Sequence of chain 31.A:
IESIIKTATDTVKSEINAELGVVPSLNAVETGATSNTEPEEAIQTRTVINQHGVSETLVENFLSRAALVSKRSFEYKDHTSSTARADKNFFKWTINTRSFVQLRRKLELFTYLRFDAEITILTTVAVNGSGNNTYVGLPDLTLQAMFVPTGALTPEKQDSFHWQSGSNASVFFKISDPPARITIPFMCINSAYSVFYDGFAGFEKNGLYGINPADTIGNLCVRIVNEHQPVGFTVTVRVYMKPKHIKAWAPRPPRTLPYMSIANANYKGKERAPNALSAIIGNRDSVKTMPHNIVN

A small-molecule ligand and the protein it binds are described below.
Small molecule (SMILES): Cc1cc(-c2noc(C(F)(F)F)n2)ccc1OCCCc1cc(C(=O)N(C)C)no1

Sequence of chain 31.B:
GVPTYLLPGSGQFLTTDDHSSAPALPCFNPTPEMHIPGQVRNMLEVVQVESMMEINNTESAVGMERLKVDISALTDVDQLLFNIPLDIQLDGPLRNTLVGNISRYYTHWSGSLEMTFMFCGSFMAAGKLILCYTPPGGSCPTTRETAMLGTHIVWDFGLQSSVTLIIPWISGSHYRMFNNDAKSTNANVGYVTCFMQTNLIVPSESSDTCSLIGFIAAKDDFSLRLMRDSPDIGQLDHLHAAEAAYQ

Binding-site contacts:
Ligand atom C22 contacts residue ALA145 of chain 31.A at 3.6 Å (hydrophobic).
Ligand atom N20 contacts residue ILE182 of chain 31.A at 3.3 Å.
Ligand atom C07 contacts residue TYR193 of chain 31.A at 3.6 Å (hydrophobic).
Ligand atom O10 contacts residue ILE95 of chain 31.A at 3.3 Å.
Ligand atom C29 contacts residue SER194 of chain 31.A at 3.5 Å.
Ligand atom N28 contacts residue TYR193 of chain 31.A at 3.4 Å.
Ligand atom C29 contacts residue VAL195 of chain 31.A at 3.4 Å (hydrophobic).
Ligand atom C22 contacts residue PHE147 of chain 31.A at 3.8 Å (hydrophobic).
Ligand atom F26 contacts residue MET146 of chain 31.A at 3.2 Å.
Ligand atom C13 contacts residue ILE119 of chain 31.A at 3.4 Å (hydrophobic).
Ligand atom N20 contacts residue ILE184 of chain 31.A at 3.8 Å.
Ligand atom C16 contacts residue ILE184 of chain 31.A at 3.2 Å (hydrophobic).
Ligand atom O23 contacts residue LEU220 of chain 31.A at 3.2 Å.
Ligand atom C12 contacts residue ILE119 of chain 31.A at 3.4 Å (hydrophobic).
Ligand atom C21 contacts residue ILE182 of chain 31.A at 3.4 Å (hydrophobic).
Ligand atom C06 contacts residue TYR193 of chain 31.A at 3.8 Å (hydrophobic).
Ligand atom F25 contacts residue VAL171 of chain 31.A at 3.1 Å.
Ligand atom C22 contacts residue ALA169 of chain 31.A at 3.5 Å (hydrophobic).
Ligand atom F26 contacts residue ALA169 of chain 31.A at 2.5 Å.
Ligand atom C30 contacts residue TYR193 of chain 31.A at 3.8 Å (hydrophobic).
Ligand atom C08 contacts residue MET241 of chain 31.A at 3.6 Å (hydrophobic).
Ligand atom N20 contacts residue PHE147 of chain 31.A at 3.4 Å.
Ligand atom F24 contacts residue ALA169 of chain 31.A at 3.3 Å.
Ligand atom F26 contacts residue ALA145 of chain 31.A at 2.9 Å.
Ligand atom F26 contacts residue PHE147 of chain 31.A at 2.6 Å.
Ligand atom F24 contacts residue ILE182 of chain 31.A at 3.6 Å.
Ligand atom F25 contacts residue ALA145 of chain 31.A at 3.0 Å.
Ligand atom C08 contacts residue ALA117 of chain 31.A at 3.8 Å (hydrophobic).
Ligand atom C04 contacts residue TYR193 of chain 31.A at 3.8 Å (hydrophobic).
Ligand atom O01 contacts residue THR97 of chain 31.A at 3.6 Å.
Ligand atom O01 contacts residue PHE115 of chain 31.A at 3.5 Å.
Ligand atom C29 contacts residue TYR193 of chain 31.A at 3.5 Å (hydrophobic).
Ligand atom N02 contacts residue PHE115 of chain 31.A at 3.6 Å.
Ligand atom C05 contacts residue TYR193 of chain 31.A at 3.3 Å (hydrophobic).
Ligand atom C21 contacts residue PHE147 of chain 31.A at 3.8 Å (hydrophobic).
Ligand atom N02 contacts residue THR97 of chain 31.A at 3.4 Å.
Ligand atom C14 contacts residue ILE119 of chain 31.A at 3.6 Å (hydrophobic).
Ligand atom N19 contacts residue LEU220 of chain 31.A at 3.1 Å.
Ligand atom C17 contacts residue ILE184 of chain 31.A at 3.4 Å (hydrophobic).
Ligand atom C30 contacts residue PHE115 of chain 31.A at 3.6 Å (hydrophobic).